Binding-site contacts:
Ligand atom C4 contacts residue GLU194 of chain 1.B at 3.5 Å.
Ligand atom C6 contacts residue GLU194 of chain 1.B at 3.6 Å.
Ligand atom O2 contacts residue PHE225 of chain 1.B at 3.6 Å.
Ligand atom C contacts residue ILE275 of chain 1.B at 3.7 Å (hydrophobic).
Ligand atom C14 contacts residue PHE225 of chain 1.B at 3.7 Å (hydrophobic).
Ligand atom C19 contacts residue PHE98 of chain 1.B at 3.5 Å (hydrophobic).
Ligand atom C contacts residue ASP279 of chain 1.B at 3.8 Å.
Ligand atom C18 contacts residue PHE461 of chain 1.B at 3.5 Å (hydrophobic).
Ligand atom C19 contacts residue PHE461 of chain 1.B at 3.5 Å (hydrophobic).
Ligand atom C7 contacts residue SER282 of chain 1.B at 3.7 Å.
Ligand atom C8 contacts residue GLU194 of chain 1.B at 3.6 Å.
Ligand atom C contacts residue ALA278 of chain 1.B at 3.8 Å (hydrophobic).
Ligand atom C6 contacts residue PHE98 of chain 1.B at 3.8 Å (hydrophobic).
Ligand atom O1 contacts residue ALA278 of chain 1.B at 3.5 Å (h-bond).
Ligand atom C16 contacts residue ALA283 of chain 1.B at 3.6 Å (hydrophobic).
Ligand atom C9 contacts residue SER282 of chain 1.B at 3.6 Å.
Ligand atom N1 contacts residue LEU191 of chain 1.B at 3.5 Å.
Ligand atom C4 contacts residue PHE98 of chain 1.B at 3.5 Å (hydrophobic).
Ligand atom O contacts residue LEU88 of chain 1.B at 3.4 Å.
Ligand atom C5 contacts residue PHE98 of chain 1.B at 3.6 Å (hydrophobic).
Ligand atom O contacts residue GLN222 of chain 1.B at 3.7 Å.
Ligand atom C5 contacts residue GLU194 of chain 1.B at 3.4 Å.
Ligand atom C11 contacts residue GLN222 of chain 1.B at 3.8 Å.
Ligand atom O1 contacts residue PHE225 of chain 1.B at 3.4 Å.
Ligand atom C1 contacts residue LEU88 of chain 1.B at 3.5 Å (hydrophobic).
Ligand atom C14 contacts residue ALA187 of chain 1.B at 3.6 Å (hydrophobic).
Ligand atom O1 contacts residue SER282 of chain 1.B at 3.0 Å.
Ligand atom C18 contacts residue PHE98 of chain 1.B at 3.8 Å (hydrophobic).
Ligand atom N contacts residue GLU194 of chain 1.B at 2.9 Å (salt-bridge).
Ligand atom C9 contacts residue GLU194 of chain 1.B at 3.8 Å.
Ligand atom C3 contacts residue ASP279 of chain 1.B at 3.4 Å.
Ligand atom N contacts residue ASP279 of chain 1.B at 3.8 Å.
Ligand atom C12 contacts residue GLN222 of chain 1.B at 3.7 Å.
Ligand atom C8 contacts residue ASP279 of chain 1.B at 3.5 Å.
Ligand atom C7 contacts residue GLU194 of chain 1.B at 3.7 Å.
Ligand atom C13 contacts residue PHE225 of chain 1.B at 3.7 Å (hydrophobic).
Ligand atom N1 contacts residue SER282 of chain 1.B at 2.8 Å (h-bond).
Ligand atom C4 contacts residue LEU99 of chain 1.B at 3.6 Å (hydrophobic).
Ligand atom C15 contacts residue SER282 of chain 1.B at 3.8 Å.
Ligand atom O2 contacts residue GLN222 of chain 1.B at 3.7 Å.

This small molecule binds to this protein.
Small molecule (SMILES): COC(=O)C1=CO[C@@H](C)[C@H]2CN3CCc4c([nH]c5ccccc45)[C@@H]3C[C@H]12

Sequence of chain 1.B:
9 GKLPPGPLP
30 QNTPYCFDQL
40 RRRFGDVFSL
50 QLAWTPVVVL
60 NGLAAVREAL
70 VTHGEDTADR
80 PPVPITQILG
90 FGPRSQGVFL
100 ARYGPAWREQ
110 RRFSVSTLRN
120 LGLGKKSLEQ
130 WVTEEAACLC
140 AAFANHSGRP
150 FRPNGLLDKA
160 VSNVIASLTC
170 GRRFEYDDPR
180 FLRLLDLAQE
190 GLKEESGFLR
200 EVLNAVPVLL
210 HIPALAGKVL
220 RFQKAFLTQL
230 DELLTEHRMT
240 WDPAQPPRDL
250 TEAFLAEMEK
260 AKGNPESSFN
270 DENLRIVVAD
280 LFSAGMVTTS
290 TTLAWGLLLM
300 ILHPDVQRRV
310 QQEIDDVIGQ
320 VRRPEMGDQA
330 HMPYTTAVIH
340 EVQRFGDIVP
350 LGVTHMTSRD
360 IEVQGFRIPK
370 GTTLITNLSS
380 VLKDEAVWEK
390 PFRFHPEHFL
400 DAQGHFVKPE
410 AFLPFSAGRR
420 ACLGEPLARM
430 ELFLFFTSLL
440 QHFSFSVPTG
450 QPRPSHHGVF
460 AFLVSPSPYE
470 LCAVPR